Sequence of chain 1.B:
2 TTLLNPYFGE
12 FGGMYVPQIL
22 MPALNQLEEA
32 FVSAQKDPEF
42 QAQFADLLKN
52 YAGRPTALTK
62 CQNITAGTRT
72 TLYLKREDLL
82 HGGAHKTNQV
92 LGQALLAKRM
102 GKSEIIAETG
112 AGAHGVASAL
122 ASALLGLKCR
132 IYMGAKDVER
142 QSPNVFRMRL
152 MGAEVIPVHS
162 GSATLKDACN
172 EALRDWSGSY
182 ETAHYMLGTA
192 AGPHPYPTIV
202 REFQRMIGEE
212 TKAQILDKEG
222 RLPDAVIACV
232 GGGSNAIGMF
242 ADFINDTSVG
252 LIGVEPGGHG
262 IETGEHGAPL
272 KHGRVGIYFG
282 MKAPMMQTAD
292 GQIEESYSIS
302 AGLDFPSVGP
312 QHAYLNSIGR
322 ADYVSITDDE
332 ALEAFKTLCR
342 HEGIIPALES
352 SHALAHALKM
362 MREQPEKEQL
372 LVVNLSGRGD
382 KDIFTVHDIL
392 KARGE

Binding-site contacts:
Ligand atom N contacts residue ASN6 of chain 1.B at 4.0 Å.
Ligand atom CA contacts residue TYR8 of chain 1.B at 3.7 Å (hydrophobic).
Ligand atom N contacts residue TYR8 of chain 1.B at 2.8 Å (h-bond).
Ligand atom CA contacts residue PHE9 of chain 1.B at 3.5 Å (hydrophobic).
Ligand atom CB contacts residue PHE9 of chain 1.B at 4.1 Å (hydrophobic).
Ligand atom OG contacts residue GLY10 of chain 1.B at 2.8 Å (h-bond).
Ligand atom OXT contacts residue PHE9 of chain 1.B at 3.6 Å.
Ligand atom CB contacts residue GLY10 of chain 1.B at 3.5 Å.
Ligand atom OXT contacts residue TYR315 of chain 1.B at 3.7 Å.
Ligand atom CB contacts residue TYR315 of chain 1.B at 3.8 Å (hydrophobic).
Ligand atom CB contacts residue TYR8 of chain 1.B at 4.3 Å (hydrophobic).
Ligand atom CA contacts residue GLY10 of chain 1.B at 3.8 Å.
Ligand atom N contacts residue GLY10 of chain 1.B at 4.5 Å.
Ligand atom N contacts residue PHE9 of chain 1.B at 3.7 Å.
Ligand atom OG contacts residue ASN6 of chain 1.B at 4.2 Å.
Ligand atom CA contacts residue TYR315 of chain 1.B at 4.0 Å (hydrophobic).
Ligand atom C contacts residue TYR315 of chain 1.B at 3.6 Å (hydrophobic).
Ligand atom OG contacts residue PHE9 of chain 1.B at 3.7 Å.
Ligand atom O contacts residue TYR315 of chain 1.B at 3.9 Å.
Ligand atom OG contacts residue TYR8 of chain 1.B at 3.6 Å.
Ligand atom C contacts residue PHE9 of chain 1.B at 4.2 Å (hydrophobic).

This small molecule binds to this protein.
Small molecule (SMILES): N[C@@H](CO)C(=O)O